Sequence of chain 1.A:
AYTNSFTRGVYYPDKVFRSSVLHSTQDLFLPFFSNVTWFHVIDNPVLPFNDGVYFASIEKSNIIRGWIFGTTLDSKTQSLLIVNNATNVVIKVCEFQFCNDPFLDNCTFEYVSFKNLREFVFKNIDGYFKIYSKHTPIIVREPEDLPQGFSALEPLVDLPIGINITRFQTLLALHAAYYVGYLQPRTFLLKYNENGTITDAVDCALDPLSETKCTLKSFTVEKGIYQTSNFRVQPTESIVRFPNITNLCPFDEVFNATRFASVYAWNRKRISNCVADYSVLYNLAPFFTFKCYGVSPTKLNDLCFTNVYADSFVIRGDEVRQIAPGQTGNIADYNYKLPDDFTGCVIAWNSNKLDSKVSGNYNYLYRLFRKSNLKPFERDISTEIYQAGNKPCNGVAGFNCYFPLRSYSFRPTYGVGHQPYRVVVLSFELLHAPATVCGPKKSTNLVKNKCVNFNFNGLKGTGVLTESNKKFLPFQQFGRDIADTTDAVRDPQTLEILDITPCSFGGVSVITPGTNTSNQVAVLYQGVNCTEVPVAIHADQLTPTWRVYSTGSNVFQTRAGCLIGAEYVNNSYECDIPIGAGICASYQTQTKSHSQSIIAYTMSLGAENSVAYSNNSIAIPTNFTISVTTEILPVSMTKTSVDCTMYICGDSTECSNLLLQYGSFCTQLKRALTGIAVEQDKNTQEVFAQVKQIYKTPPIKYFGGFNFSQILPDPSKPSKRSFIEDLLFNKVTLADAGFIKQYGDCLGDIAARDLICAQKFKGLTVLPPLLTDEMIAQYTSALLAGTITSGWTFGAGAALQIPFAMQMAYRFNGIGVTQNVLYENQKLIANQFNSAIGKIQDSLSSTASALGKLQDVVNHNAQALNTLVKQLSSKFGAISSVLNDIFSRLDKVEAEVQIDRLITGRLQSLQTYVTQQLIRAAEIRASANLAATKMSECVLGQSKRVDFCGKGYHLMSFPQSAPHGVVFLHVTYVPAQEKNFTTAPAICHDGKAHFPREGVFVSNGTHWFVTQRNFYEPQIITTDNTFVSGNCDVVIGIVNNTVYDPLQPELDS

The protein below binds the small molecule below.
Small molecule (SMILES): CC(=O)N[C@@H]1[C@@H](O)[C@H](O)[C@@H](CO)O[C@H]1O

Binding-site contacts:
Ligand atom C8 contacts residue TYR652 of chain 1.A at 3.5 Å (hydrophobic).
Ligand atom C5 contacts residue ASN654 of chain 1.A at 3.7 Å.
Ligand atom C8 contacts residue ASN654 of chain 1.A at 4.4 Å.
Ligand atom N2 contacts residue ASN654 of chain 1.A at 2.9 Å (h-bond).
Ligand atom C2 contacts residue ASN654 of chain 1.A at 2.5 Å.
Ligand atom C1 contacts residue ASN654 of chain 1.A at 1.4 Å.
Ligand atom O7 contacts residue ASN654 of chain 1.A at 3.2 Å (h-bond).
Ligand atom C4 contacts residue ASN654 of chain 1.A at 4.2 Å.
Ligand atom C7 contacts residue ASN654 of chain 1.A at 3.3 Å.
Ligand atom O5 contacts residue ASN654 of chain 1.A at 2.4 Å (h-bond).
Ligand atom C3 contacts residue ASN654 of chain 1.A at 3.8 Å.